Binding-site contacts:
Ligand atom F3 contacts residue TYR152 of chain 10.A at 3.6 Å.
Ligand atom F3 contacts residue ALA150 of chain 10.A at 3.0 Å.
Ligand atom C2C contacts residue TYR128 of chain 10.A at 3.2 Å (hydrophobic).
Ligand atom C4B contacts residue TYR152 of chain 10.A at 3.6 Å (hydrophobic).
Ligand atom F2 contacts residue VAL176 of chain 10.A at 2.7 Å.
Ligand atom F2 contacts residue PHE186 of chain 10.A at 3.1 Å.
Ligand atom C3B contacts residue MET224 of chain 10.A at 3.6 Å (hydrophobic).
Ligand atom CM6 contacts residue TYR152 of chain 10.A at 3.4 Å (hydrophobic).
Ligand atom C6B contacts residue TYR152 of chain 10.A at 3.6 Å (hydrophobic).
Ligand atom C2A contacts residue PHE186 of chain 10.A at 3.3 Å (hydrophobic).
Ligand atom C3 contacts residue LEU106 of chain 10.A at 3.4 Å (hydrophobic).
Ligand atom C1C contacts residue TYR128 of chain 10.A at 3.3 Å (hydrophobic).
Ligand atom CM2 contacts residue MET224 of chain 10.A at 3.5 Å (hydrophobic).
Ligand atom F3 contacts residue SER175 of chain 10.A at 2.8 Å.
Ligand atom C3C contacts residue TYR128 of chain 10.A at 3.1 Å (hydrophobic).
Ligand atom F1 contacts residue PHE186 of chain 10.A at 3.3 Å.
Ligand atom F3 contacts residue PRO174 of chain 10.A at 3.1 Å.
Ligand atom CM4 contacts residue VAL176 of chain 10.A at 3.7 Å (hydrophobic).
Ligand atom CM3 contacts residue ASN219 of chain 10.A at 3.5 Å.
Ligand atom O1A contacts residue PRO174 of chain 10.A at 3.4 Å.
Ligand atom C4 contacts residue LEU106 of chain 10.A at 3.3 Å (hydrophobic).
Ligand atom CM2 contacts residue TYR128 of chain 10.A at 3.4 Å (hydrophobic).
Ligand atom O1A contacts residue ALA24 of chain 10.C at 3.4 Å.
Ligand atom F1 contacts residue MET224 of chain 10.A at 3.7 Å.
Ligand atom C3A contacts residue PHE186 of chain 10.A at 3.1 Å (hydrophobic).
Ligand atom C4 contacts residue TYR197 of chain 10.A at 3.7 Å (hydrophobic).
Ligand atom N1A contacts residue PHE186 of chain 10.A at 3.5 Å.
Ligand atom O1A contacts residue PHE186 of chain 10.A at 3.4 Å.
Ligand atom CM4 contacts residue PHE186 of chain 10.A at 3.5 Å (hydrophobic).
Ligand atom F3 contacts residue VAL176 of chain 10.A at 3.6 Å.
Ligand atom N1A contacts residue PRO174 of chain 10.A at 3.5 Å.
Ligand atom N3A contacts residue PHE186 of chain 10.A at 3.1 Å.
Ligand atom N1A contacts residue ALA24 of chain 10.C at 3.3 Å.
Ligand atom C5B contacts residue TYR152 of chain 10.A at 3.4 Å (hydrophobic).
Ligand atom C1C contacts residue TYR197 of chain 10.A at 3.7 Å (hydrophobic).
Ligand atom C2A contacts residue TYR152 of chain 10.A at 3.5 Å (hydrophobic).
Ligand atom O1 contacts residue MET221 of chain 10.A at 3.7 Å.
Ligand atom CM6 contacts residue VAL191 of chain 10.A at 3.7 Å (hydrophobic).
Ligand atom N3A contacts residue TYR152 of chain 10.A at 3.5 Å.
Ligand atom CM4 contacts residue ALA150 of chain 10.A at 3.7 Å (hydrophobic).

Sequence of chain 10.A:
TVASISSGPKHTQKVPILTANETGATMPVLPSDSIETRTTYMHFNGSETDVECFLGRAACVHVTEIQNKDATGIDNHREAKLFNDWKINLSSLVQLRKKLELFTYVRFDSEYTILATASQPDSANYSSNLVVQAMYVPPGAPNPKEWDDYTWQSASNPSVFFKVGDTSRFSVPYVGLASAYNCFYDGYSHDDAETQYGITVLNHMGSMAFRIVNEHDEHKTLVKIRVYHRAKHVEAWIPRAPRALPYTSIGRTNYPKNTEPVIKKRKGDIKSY

Sequence of chain 10.C:
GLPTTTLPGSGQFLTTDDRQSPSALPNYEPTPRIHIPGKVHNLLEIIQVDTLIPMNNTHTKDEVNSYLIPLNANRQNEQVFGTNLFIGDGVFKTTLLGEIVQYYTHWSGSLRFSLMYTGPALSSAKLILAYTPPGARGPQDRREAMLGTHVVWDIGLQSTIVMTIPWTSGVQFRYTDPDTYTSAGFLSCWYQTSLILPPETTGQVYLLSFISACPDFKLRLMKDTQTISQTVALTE

This protein binds this small molecule.
Small molecule (SMILES): Cc1cc(CCCOc2c(C)cc(-c3noc(C(F)(F)F)n3)cc2C)on1

Sequence of chain 6.C:
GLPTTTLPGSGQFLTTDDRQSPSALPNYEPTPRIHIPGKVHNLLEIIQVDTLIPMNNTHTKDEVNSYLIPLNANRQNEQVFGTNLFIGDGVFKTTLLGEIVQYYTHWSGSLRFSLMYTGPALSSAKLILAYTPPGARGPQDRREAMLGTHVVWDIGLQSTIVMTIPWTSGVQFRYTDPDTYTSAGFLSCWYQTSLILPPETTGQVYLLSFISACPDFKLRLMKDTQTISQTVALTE